Sequence of chain 1.B:
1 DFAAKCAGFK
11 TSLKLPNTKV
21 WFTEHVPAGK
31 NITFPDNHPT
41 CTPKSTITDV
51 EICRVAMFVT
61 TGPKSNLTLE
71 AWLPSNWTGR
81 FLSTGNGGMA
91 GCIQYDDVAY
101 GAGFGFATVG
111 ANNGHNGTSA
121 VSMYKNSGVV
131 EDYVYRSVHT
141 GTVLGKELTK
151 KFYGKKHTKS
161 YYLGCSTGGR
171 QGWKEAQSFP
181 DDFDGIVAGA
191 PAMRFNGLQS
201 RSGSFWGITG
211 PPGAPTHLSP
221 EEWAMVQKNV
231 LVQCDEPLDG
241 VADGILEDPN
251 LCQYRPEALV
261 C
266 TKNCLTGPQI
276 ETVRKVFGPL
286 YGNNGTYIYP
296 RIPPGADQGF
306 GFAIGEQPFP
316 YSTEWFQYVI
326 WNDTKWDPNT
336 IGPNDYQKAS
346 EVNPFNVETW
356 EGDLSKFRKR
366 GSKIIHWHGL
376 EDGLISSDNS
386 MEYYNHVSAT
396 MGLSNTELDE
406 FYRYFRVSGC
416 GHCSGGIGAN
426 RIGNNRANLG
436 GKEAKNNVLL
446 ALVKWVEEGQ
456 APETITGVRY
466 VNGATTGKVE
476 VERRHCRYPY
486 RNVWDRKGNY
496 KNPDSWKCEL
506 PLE

The protein below binds the small molecule below.
Small molecule (SMILES): CC(=O)N[C@@H]1[C@@H](O)[C@H](O)[C@@H](CO)O[C@H]1O

Binding-site contacts:
Ligand atom C6 contacts residue PHE104 of chain 1.B at 3.7 Å (hydrophobic).
Ligand atom C7 contacts residue ASN76 of chain 1.B at 3.1 Å.
Ligand atom C6 contacts residue THR78 of chain 1.B at 3.8 Å.
Ligand atom C1 contacts residue ASN76 of chain 1.B at 1.4 Å.
Ligand atom C4 contacts residue ASN76 of chain 1.B at 4.2 Å.
Ligand atom O6 contacts residue GLY103 of chain 1.B at 4.4 Å.
Ligand atom N2 contacts residue ASN76 of chain 1.B at 3.0 Å (h-bond).
Ligand atom O7 contacts residue ASN76 of chain 1.B at 3.1 Å (h-bond).
Ligand atom C3 contacts residue ASN76 of chain 1.B at 3.9 Å.
Ligand atom C5 contacts residue ASN76 of chain 1.B at 3.7 Å.
Ligand atom O5 contacts residue ASN76 of chain 1.B at 2.3 Å (h-bond).
Ligand atom C5 contacts residue THR78 of chain 1.B at 4.5 Å.
Ligand atom O6 contacts residue GLY105 of chain 1.B at 4.3 Å.
Ligand atom C2 contacts residue ASN76 of chain 1.B at 2.5 Å.
Ligand atom O6 contacts residue PHE104 of chain 1.B at 3.5 Å (h-bond).
Ligand atom C8 contacts residue ASN76 of chain 1.B at 4.1 Å.